Sequence of chain 60.A:
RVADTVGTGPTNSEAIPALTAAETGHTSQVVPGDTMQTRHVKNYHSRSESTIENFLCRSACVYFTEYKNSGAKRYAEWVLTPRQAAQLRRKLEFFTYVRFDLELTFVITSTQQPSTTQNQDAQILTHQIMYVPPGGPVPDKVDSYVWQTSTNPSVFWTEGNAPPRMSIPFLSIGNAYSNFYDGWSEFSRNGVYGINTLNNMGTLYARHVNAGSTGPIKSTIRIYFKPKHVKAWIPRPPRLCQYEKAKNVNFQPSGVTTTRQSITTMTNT

Sequence of chain 36.A:
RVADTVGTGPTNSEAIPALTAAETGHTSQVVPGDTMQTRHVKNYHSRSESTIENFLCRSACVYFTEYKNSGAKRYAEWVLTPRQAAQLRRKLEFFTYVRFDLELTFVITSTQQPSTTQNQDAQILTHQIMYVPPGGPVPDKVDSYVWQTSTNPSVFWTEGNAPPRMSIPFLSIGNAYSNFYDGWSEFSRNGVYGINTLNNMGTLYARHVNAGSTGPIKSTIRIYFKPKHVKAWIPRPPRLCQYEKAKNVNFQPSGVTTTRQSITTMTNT

The protein below binds the small molecule below.
Small molecule (SMILES): O=C(O)c1ccc(NS(=O)(=O)c2ccc(N3C(=O)c4ccccc4C3=O)cc2)cc1

Sequence of chain 36.C:
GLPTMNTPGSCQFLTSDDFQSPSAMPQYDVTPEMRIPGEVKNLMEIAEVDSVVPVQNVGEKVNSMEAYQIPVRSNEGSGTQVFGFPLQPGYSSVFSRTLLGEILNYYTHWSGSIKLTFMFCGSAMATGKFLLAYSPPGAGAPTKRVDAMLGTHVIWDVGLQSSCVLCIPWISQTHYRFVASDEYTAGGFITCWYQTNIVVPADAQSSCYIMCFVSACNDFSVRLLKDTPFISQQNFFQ

Binding-site contacts:
Ligand atom C2 contacts residue SER156 of chain 60.A at 3.6 Å.
Ligand atom N1 contacts residue ASP155 of chain 60.A at 2.5 Å (salt-bridge).
Ligand atom O6 contacts residue ARG234 of chain 36.A at 3.4 Å (salt-bridge).
Ligand atom C4 contacts residue SER156 of chain 60.A at 3.0 Å.
Ligand atom C7 contacts residue GLN234 of chain 36.C at 2.2 Å.
Ligand atom O4 contacts residue PHE76 of chain 36.A at 2.2 Å.
Ligand atom C1 contacts residue GLN160 of chain 60.A at 2.6 Å.
Ligand atom O4 contacts residue PHE236 of chain 36.C at 2.6 Å.
Ligand atom C8 contacts residue GLN234 of chain 36.C at 2.9 Å.
Ligand atom C6 contacts residue TYR157 of chain 60.A at 2.6 Å (hydrophobic).
Ligand atom C3 contacts residue SER156 of chain 60.A at 3.2 Å.
Ligand atom N1 contacts residue TYR157 of chain 60.A at 2.5 Å (h-bond).
Ligand atom O2 contacts residue GLN234 of chain 36.C at 2.5 Å (h-bond).
Ligand atom O1 contacts residue GLN234 of chain 36.C at 2.6 Å (h-bond).
Ligand atom C5 contacts residue ASP155 of chain 60.A at 2.5 Å.
Ligand atom O5 contacts residue ARG234 of chain 36.A at 2.7 Å (salt-bridge).
Ligand atom C5 contacts residue TYR157 of chain 60.A at 2.8 Å (hydrophobic).
Ligand atom O6 contacts residue GLN160 of chain 60.A at 2.9 Å.
Ligand atom O2 contacts residue GLN233 of chain 36.C at 2.9 Å (h-bond).
Ligand atom C20 contacts residue PHE76 of chain 36.A at 3.2 Å (hydrophobic).
Ligand atom C13 contacts residue PHE76 of chain 36.A at 2.9 Å (hydrophobic).
Ligand atom C6 contacts residue SER156 of chain 60.A at 3.4 Å.
Ligand atom C21 contacts residue ARG234 of chain 36.A at 3.5 Å.
Ligand atom C13 contacts residue PHE236 of chain 36.C at 3.4 Å (hydrophobic).
Ligand atom C2 contacts residue GLN160 of chain 60.A at 3.5 Å.
Ligand atom C14 contacts residue PHE76 of chain 36.A at 3.3 Å (hydrophobic).
Ligand atom S1 contacts residue GLN234 of chain 36.C at 2.2 Å (h-bond).
Ligand atom C4 contacts residue TYR157 of chain 60.A at 3.5 Å (hydrophobic).
Ligand atom C3 contacts residue ASP155 of chain 60.A at 3.0 Å.
Ligand atom N1 contacts residue SER156 of chain 60.A at 2.9 Å.
Ligand atom O5 contacts residue ARG219 of chain 60.A at 3.5 Å (salt-bridge).
Ligand atom O1 contacts residue GLN233 of chain 36.C at 3.6 Å.
Ligand atom C12 contacts residue GLN234 of chain 36.C at 2.8 Å.
Ligand atom C1 contacts residue TYR157 of chain 60.A at 3.5 Å (hydrophobic).
Ligand atom C6 contacts residue GLN160 of chain 60.A at 2.9 Å.
Ligand atom C8 contacts residue ASP155 of chain 60.A at 3.7 Å.
Ligand atom O2 contacts residue TYR157 of chain 60.A at 3.4 Å.
Ligand atom C5 contacts residue SER156 of chain 60.A at 2.9 Å.
Ligand atom C4 contacts residue ASP155 of chain 60.A at 1.9 Å.
Ligand atom C21 contacts residue GLN160 of chain 60.A at 3.6 Å.